Binding-site contacts:
Ligand atom C2 contacts residue ASN164 of chain 1.B at 2.5 Å.
Ligand atom O7 contacts residue ASN164 of chain 1.B at 3.5 Å (h-bond).
Ligand atom O7 contacts residue ASP162 of chain 1.B at 4.1 Å.
Ligand atom C1 contacts residue ASN164 of chain 1.B at 1.5 Å.
Ligand atom C7 contacts residue ASN164 of chain 1.B at 3.4 Å.
Ligand atom N2 contacts residue ASP162 of chain 1.B at 4.4 Å.
Ligand atom C3 contacts residue ASN164 of chain 1.B at 3.8 Å.
Ligand atom C8 contacts residue ASP162 of chain 1.B at 3.6 Å.
Ligand atom O5 contacts residue ASN164 of chain 1.B at 2.3 Å (h-bond).
Ligand atom N2 contacts residue ASN164 of chain 1.B at 2.9 Å (h-bond).
Ligand atom C5 contacts residue ASN164 of chain 1.B at 3.7 Å.
Ligand atom C4 contacts residue ASN164 of chain 1.B at 4.3 Å.
Ligand atom C7 contacts residue ASP162 of chain 1.B at 3.9 Å.

Sequence of chain 1.B:
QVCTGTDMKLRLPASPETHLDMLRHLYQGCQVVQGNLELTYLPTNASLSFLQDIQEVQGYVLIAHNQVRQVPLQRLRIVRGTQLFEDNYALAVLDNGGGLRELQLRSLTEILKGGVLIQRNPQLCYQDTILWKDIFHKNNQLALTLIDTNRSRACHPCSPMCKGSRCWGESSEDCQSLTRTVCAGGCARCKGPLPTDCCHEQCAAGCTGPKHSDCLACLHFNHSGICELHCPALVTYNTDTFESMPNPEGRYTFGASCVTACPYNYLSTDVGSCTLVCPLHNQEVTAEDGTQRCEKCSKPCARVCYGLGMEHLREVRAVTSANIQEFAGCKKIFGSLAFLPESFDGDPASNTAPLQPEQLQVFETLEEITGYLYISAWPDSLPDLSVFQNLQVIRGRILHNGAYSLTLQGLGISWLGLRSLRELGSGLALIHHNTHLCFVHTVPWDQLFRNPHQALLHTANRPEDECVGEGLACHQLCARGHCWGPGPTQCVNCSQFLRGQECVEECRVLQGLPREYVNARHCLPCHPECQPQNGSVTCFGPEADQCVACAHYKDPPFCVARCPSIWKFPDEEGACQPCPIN

A protein and the small-molecule ligand that binds it are described below.
Small molecule (SMILES): CC(=O)N[C@H]1[C@H](O[C@H]2[C@H](O)[C@@H](NC(C)=O)CO[C@@H]2CO)O[C@H](CO)[C@@H](O)[C@@H]1O